Sequence of chain 1.A:
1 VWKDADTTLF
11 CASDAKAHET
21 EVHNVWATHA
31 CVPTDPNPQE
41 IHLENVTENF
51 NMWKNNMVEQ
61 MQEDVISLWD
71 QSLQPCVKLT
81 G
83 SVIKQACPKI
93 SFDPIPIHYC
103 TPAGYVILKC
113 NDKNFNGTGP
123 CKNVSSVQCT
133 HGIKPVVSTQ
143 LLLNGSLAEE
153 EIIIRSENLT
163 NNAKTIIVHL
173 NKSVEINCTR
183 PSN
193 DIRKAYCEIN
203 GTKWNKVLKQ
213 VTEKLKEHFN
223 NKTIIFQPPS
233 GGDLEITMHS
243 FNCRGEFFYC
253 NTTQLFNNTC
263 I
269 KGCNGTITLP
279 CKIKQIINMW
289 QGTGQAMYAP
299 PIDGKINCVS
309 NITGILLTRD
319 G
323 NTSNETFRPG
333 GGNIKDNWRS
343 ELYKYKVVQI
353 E

This protein binds this small molecule.
Small molecule (SMILES): CC(=O)N[C@@H]1[C@@H](O)[C@H](O)[C@@H](CO)O[C@H]1O

Binding-site contacts:
Ligand atom C2 contacts residue HIS42 of chain 1.A at 4.4 Å.
Ligand atom C5 contacts residue ASN125 of chain 1.A at 3.7 Å.
Ligand atom C6 contacts residue ASN113 of chain 1.A at 4.0 Å.
Ligand atom N2 contacts residue ASN125 of chain 1.A at 2.8 Å (h-bond).
Ligand atom C8 contacts residue ASN125 of chain 1.A at 4.3 Å.
Ligand atom O5 contacts residue LYS115 of chain 1.A at 4.4 Å.
Ligand atom O5 contacts residue ASN113 of chain 1.A at 3.3 Å.
Ligand atom O7 contacts residue ASN125 of chain 1.A at 3.3 Å (h-bond).
Ligand atom C1 contacts residue ASN113 of chain 1.A at 3.7 Å.
Ligand atom C1 contacts residue ASN125 of chain 1.A at 1.3 Å.
Ligand atom C7 contacts residue ASN125 of chain 1.A at 3.2 Å.
Ligand atom O5 contacts residue ASN125 of chain 1.A at 2.5 Å (h-bond).
Ligand atom C4 contacts residue ASN125 of chain 1.A at 4.3 Å.
Ligand atom C5 contacts residue ASN113 of chain 1.A at 4.0 Å.
Ligand atom C1 contacts residue HIS42 of chain 1.A at 4.1 Å.
Ligand atom O6 contacts residue LYS115 of chain 1.A at 4.5 Å.
Ligand atom C3 contacts residue ASN125 of chain 1.A at 3.8 Å.
Ligand atom C2 contacts residue ASN125 of chain 1.A at 2.4 Å.
Ligand atom N2 contacts residue HIS42 of chain 1.A at 3.9 Å.